This protein binds this small molecule.
Small molecule (SMILES): CC(=O)N[C@@H]1[C@@H](O)[C@H](O)[C@@H](CO)O[C@H]1O

Binding-site contacts:
Ligand atom C6 contacts residue THR204 of chain 1.B at 4.2 Å.
Ligand atom C3 contacts residue ASN202 of chain 1.B at 3.8 Å.
Ligand atom O5 contacts residue ASN202 of chain 1.B at 2.4 Å (h-bond).
Ligand atom O5 contacts residue THR204 of chain 1.B at 4.1 Å.
Ligand atom O6 contacts residue LYS205 of chain 1.B at 3.2 Å.
Ligand atom C4 contacts residue ASN202 of chain 1.B at 4.2 Å.
Ligand atom C8 contacts residue ASN202 of chain 1.B at 3.8 Å.
Ligand atom O5 contacts residue LYS205 of chain 1.B at 3.4 Å.
Ligand atom N2 contacts residue ASN202 of chain 1.B at 3.0 Å (h-bond).
Ligand atom C5 contacts residue LYS205 of chain 1.B at 4.2 Å.
Ligand atom C1 contacts residue LYS205 of chain 1.B at 4.1 Å.
Ligand atom C6 contacts residue LYS205 of chain 1.B at 4.0 Å.
Ligand atom O6 contacts residue THR204 of chain 1.B at 3.6 Å.
Ligand atom C2 contacts residue ASN202 of chain 1.B at 2.5 Å.
Ligand atom C1 contacts residue THR204 of chain 1.B at 4.0 Å.
Ligand atom C7 contacts residue ASN202 of chain 1.B at 3.5 Å.
Ligand atom C1 contacts residue ASN202 of chain 1.B at 1.4 Å.
Ligand atom O7 contacts residue ASN202 of chain 1.B at 4.4 Å.
Ligand atom C5 contacts residue THR204 of chain 1.B at 3.9 Å.
Ligand atom O7 contacts residue THR274 of chain 1.B at 3.8 Å.
Ligand atom C5 contacts residue ASN202 of chain 1.B at 3.6 Å.

Sequence of chain 1.B:
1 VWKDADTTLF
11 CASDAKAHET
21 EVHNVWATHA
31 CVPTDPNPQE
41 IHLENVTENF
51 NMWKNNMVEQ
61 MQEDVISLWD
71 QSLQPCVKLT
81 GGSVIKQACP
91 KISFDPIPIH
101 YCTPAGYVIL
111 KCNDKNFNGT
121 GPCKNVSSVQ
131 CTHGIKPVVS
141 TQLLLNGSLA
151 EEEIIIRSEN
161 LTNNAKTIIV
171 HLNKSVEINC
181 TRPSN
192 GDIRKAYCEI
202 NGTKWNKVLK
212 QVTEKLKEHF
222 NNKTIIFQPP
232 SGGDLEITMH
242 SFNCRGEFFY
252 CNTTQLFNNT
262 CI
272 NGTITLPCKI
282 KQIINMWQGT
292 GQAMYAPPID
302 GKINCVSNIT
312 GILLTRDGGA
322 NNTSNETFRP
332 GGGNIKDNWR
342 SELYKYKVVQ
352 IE